Binding-site contacts:
Ligand atom NE contacts residue THR175 of chain 1.E at 2.7 Å (h-bond).
Ligand atom NH1 contacts residue THR175 of chain 1.E at 2.5 Å (h-bond).
Ligand atom NH1 contacts residue ARG164 of chain 1.E at 3.0 Å (salt-bridge).
Ligand atom CG contacts residue THR175 of chain 1.E at 4.4 Å.
Ligand atom O contacts residue ARG168 of chain 1.E at 4.0 Å.
Ligand atom O contacts residue MG1 of chain 1.AH at 4.1 Å.
Ligand atom CZ contacts residue ARG164 of chain 1.E at 3.5 Å.
Ligand atom CZ contacts residue THR175 of chain 1.E at 3.1 Å.
Ligand atom O contacts residue THR175 of chain 1.E at 4.3 Å.
Ligand atom CD contacts residue THR175 of chain 1.E at 3.7 Å.
Ligand atom NH2 contacts residue ARG164 of chain 1.E at 3.2 Å (salt-bridge).
Ligand atom OXT contacts residue MG1 of chain 1.AH at 3.7 Å.
Ligand atom C contacts residue MG1 of chain 1.AH at 4.3 Å.
Ligand atom NH2 contacts residue THR175 of chain 1.E at 4.3 Å.
Ligand atom CZ contacts residue LEU176 of chain 1.E at 4.4 Å (hydrophobic).
Ligand atom NH1 contacts residue LEU176 of chain 1.E at 4.0 Å.

Sequence of chain 1.E:
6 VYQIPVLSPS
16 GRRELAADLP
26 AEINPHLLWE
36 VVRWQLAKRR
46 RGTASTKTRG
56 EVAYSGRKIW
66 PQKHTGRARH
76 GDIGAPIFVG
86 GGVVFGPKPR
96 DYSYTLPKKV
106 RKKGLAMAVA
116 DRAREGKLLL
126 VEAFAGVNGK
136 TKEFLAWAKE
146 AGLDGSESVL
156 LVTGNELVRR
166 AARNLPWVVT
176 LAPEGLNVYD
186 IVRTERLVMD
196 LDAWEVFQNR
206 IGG

A protein and the small-molecule ligand that binds it are described below.
Small molecule (SMILES): NC(=[NH2+])NCCC[C@H](N)C(=O)O